Binding-site contacts:
Ligand atom CB contacts residue LEU28 of chain 1.B at 4.2 Å (hydrophobic).
Ligand atom CE2 contacts residue LEU281 of chain 1.B at 4.3 Å (hydrophobic).
Ligand atom C contacts residue ARG266 of chain 1.B at 3.3 Å.
Ligand atom CA contacts residue GLU63 of chain 1.B at 3.5 Å.
Ligand atom CD1 contacts residue LEU25 of chain 1.B at 4.4 Å (hydrophobic).
Ligand atom C contacts residue GLU63 of chain 1.B at 3.9 Å.
Ligand atom CZ contacts residue PRO26 of chain 1.B at 3.3 Å (hydrophobic).
Ligand atom CD2 contacts residue LEU28 of chain 1.B at 4.0 Å (hydrophobic).
Ligand atom CD1 contacts residue ARG33 of chain 1.B at 3.9 Å.
Ligand atom OH contacts residue LEU25 of chain 1.B at 4.2 Å.
Ligand atom O contacts residue ARG33 of chain 1.B at 2.9 Å (salt-bridge).
Ligand atom OH contacts residue LEU271 of chain 1.B at 4.2 Å.
Ligand atom CE2 contacts residue LEU269 of chain 1.B at 4.2 Å (hydrophobic).
Ligand atom OH contacts residue PRO26 of chain 1.B at 2.6 Å (h-bond).
Ligand atom CB contacts residue ARG33 of chain 1.B at 4.1 Å.
Ligand atom O contacts residue ARG266 of chain 1.B at 2.7 Å (salt-bridge).
Ligand atom CE2 contacts residue LEU25 of chain 1.B at 4.4 Å (hydrophobic).
Ligand atom CB contacts residue LEU36 of chain 1.B at 3.8 Å (hydrophobic).
Ligand atom CZ contacts residue LEU25 of chain 1.B at 4.3 Å (hydrophobic).
Ligand atom N contacts residue ARG266 of chain 1.B at 3.0 Å (salt-bridge).
Ligand atom CD1 contacts residue LEU28 of chain 1.B at 3.7 Å (hydrophobic).
Ligand atom CE1 contacts residue LEU28 of chain 1.B at 3.7 Å (hydrophobic).
Ligand atom OXT contacts residue GLU63 of chain 1.B at 4.1 Å.
Ligand atom CD2 contacts residue LEU281 of chain 1.B at 4.2 Å (hydrophobic).
Ligand atom N contacts residue GLU63 of chain 1.B at 3.1 Å (salt-bridge).
Ligand atom O contacts residue LEU36 of chain 1.B at 4.2 Å.
Ligand atom C contacts residue LEU36 of chain 1.B at 4.2 Å (hydrophobic).
Ligand atom CD2 contacts residue LEU269 of chain 1.B at 4.0 Å (hydrophobic).
Ligand atom C contacts residue ARG33 of chain 1.B at 3.9 Å.
Ligand atom CE2 contacts residue LEU28 of chain 1.B at 3.7 Å (hydrophobic).
Ligand atom CG contacts residue LEU28 of chain 1.B at 4.0 Å (hydrophobic).
Ligand atom OH contacts residue LEU28 of chain 1.B at 4.1 Å.
Ligand atom CZ contacts residue LEU28 of chain 1.B at 3.7 Å (hydrophobic).
Ligand atom N contacts residue ALA267 of chain 1.B at 4.3 Å.
Ligand atom CA contacts residue ARG266 of chain 1.B at 4.0 Å.
Ligand atom CD1 contacts residue PRO26 of chain 1.B at 4.4 Å (hydrophobic).
Ligand atom N contacts residue LEU25 of chain 1.B at 4.3 Å.
Ligand atom CE1 contacts residue PRO26 of chain 1.B at 3.1 Å (hydrophobic).
Ligand atom OXT contacts residue ARG266 of chain 1.B at 2.6 Å (salt-bridge).
Ligand atom CE1 contacts residue LEU25 of chain 1.B at 4.2 Å (hydrophobic).

This small molecule binds to this protein.
Small molecule (SMILES): N[C@@H](Cc1ccc(O)cc1)C(=O)O

Sequence of chain 1.B:
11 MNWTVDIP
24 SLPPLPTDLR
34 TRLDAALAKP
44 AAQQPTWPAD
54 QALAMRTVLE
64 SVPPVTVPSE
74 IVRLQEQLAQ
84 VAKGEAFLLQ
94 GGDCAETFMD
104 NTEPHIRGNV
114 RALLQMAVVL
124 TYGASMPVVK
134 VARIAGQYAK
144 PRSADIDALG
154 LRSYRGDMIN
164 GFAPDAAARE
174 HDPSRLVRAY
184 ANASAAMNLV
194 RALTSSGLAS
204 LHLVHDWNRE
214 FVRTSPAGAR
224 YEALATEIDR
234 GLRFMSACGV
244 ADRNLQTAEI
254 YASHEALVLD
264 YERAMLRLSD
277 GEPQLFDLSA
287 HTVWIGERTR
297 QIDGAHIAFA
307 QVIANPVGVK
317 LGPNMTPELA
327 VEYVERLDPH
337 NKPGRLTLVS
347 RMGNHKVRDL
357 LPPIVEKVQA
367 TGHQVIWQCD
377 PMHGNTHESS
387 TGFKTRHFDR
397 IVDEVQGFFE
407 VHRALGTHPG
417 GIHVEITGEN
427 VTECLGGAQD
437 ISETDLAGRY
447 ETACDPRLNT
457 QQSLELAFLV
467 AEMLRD